Binding-site contacts:
Ligand atom C16 contacts residue TYR163 of chain 1.C at 3.7 Å (hydrophobic).
Ligand atom N1 contacts residue LEU106 of chain 1.C at 3.8 Å.
Ligand atom C12 contacts residue ALA203 of chain 1.C at 3.0 Å (hydrophobic).
Ligand atom C18 contacts residue TYR163 of chain 1.C at 3.3 Å (hydrophobic).
Ligand atom C22 contacts residue ILE207 of chain 1.C at 3.5 Å (hydrophobic).
Ligand atom C4 contacts residue ALA203 of chain 1.C at 3.8 Å (hydrophobic).
Ligand atom N2 contacts residue PHE100 of chain 1.C at 3.8 Å.
Ligand atom C23 contacts residue TYR163 of chain 1.C at 3.2 Å (hydrophobic).
Ligand atom C14 contacts residue NAD1 of chain 1.L at 3.6 Å.
Ligand atom O2 contacts residue ALA101 of chain 1.C at 3.3 Å (h-bond).
Ligand atom O2 contacts residue ALA103 of chain 1.C at 3.6 Å.
Ligand atom C20 contacts residue ILE207 of chain 1.C at 3.7 Å (hydrophobic).
Ligand atom C20 contacts residue TYR163 of chain 1.C at 3.8 Å (hydrophobic).
Ligand atom C13 contacts residue NAD1 of chain 1.L at 3.5 Å.
Ligand atom C21 contacts residue ASN162 of chain 1.C at 3.0 Å.
Ligand atom O2 contacts residue PHE100 of chain 1.C at 3.1 Å.
Ligand atom C13 contacts residue ALA203 of chain 1.C at 3.0 Å (hydrophobic).
Ligand atom O1 contacts residue NAD1 of chain 1.L at 3.4 Å.
Ligand atom C22 contacts residue TYR163 of chain 1.C at 3.6 Å (hydrophobic).
Ligand atom C17 contacts residue TYR153 of chain 1.C at 3.4 Å (hydrophobic).
Ligand atom C3 contacts residue ALA203 of chain 1.C at 3.6 Å (hydrophobic).
Ligand atom C7 contacts residue ALA101 of chain 1.C at 3.6 Å (hydrophobic).
Ligand atom C5 contacts residue LEU106 of chain 1.C at 3.8 Å (hydrophobic).
Ligand atom O1 contacts residue LYS170 of chain 1.C at 3.5 Å.
Ligand atom C22 contacts residue LEU106 of chain 1.C at 3.5 Å (hydrophobic).
Ligand atom C10 contacts residue SER205 of chain 1.C at 3.4 Å.
Ligand atom N4 contacts residue NAD1 of chain 1.L at 3.6 Å.
Ligand atom C15 contacts residue TYR163 of chain 1.C at 3.4 Å (hydrophobic).
Ligand atom O3 contacts residue TYR163 of chain 1.C at 3.1 Å.
Ligand atom C7 contacts residue PHE100 of chain 1.C at 3.5 Å (hydrophobic).
Ligand atom C6 contacts residue ALA101 of chain 1.C at 3.8 Å (hydrophobic).
Ligand atom N2 contacts residue ALA101 of chain 1.C at 3.0 Å (h-bond).
Ligand atom C21 contacts residue ILE207 of chain 1.C at 3.0 Å (hydrophobic).
Ligand atom C20 contacts residue ASN162 of chain 1.C at 3.2 Å.
Ligand atom N1 contacts residue ALA101 of chain 1.C at 3.3 Å (h-bond).
Ligand atom C19 contacts residue TYR163 of chain 1.C at 3.7 Å (hydrophobic).
Ligand atom C1 contacts residue TYR163 of chain 1.C at 3.3 Å (hydrophobic).
Ligand atom C1 contacts residue NAD1 of chain 1.L at 3.7 Å.
Ligand atom C9 contacts residue LEU202 of chain 1.C at 3.8 Å (hydrophobic).
Ligand atom O1 contacts residue TYR163 of chain 1.C at 2.4 Å (h-bond).

Sequence of chain 1.C:
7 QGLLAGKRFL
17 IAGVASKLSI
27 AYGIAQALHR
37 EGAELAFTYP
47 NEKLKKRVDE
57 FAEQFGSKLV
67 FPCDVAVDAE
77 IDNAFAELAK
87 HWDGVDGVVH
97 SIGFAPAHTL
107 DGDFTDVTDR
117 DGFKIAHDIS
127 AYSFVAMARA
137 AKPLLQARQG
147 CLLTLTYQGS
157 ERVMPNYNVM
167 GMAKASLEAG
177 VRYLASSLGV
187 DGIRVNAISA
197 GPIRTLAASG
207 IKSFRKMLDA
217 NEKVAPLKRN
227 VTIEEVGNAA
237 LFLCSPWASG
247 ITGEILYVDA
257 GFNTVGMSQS

A small-molecule ligand and the protein it binds are described below.
Small molecule (SMILES): Cc1c(CN(C)C(=O)/C=C/c2cnc3c(c2)CC[C@H](N)C(=O)N3)oc2ccccc12